A small-molecule ligand and the protein it binds are described below.
Small molecule (SMILES): Nc1cccc(SC[C@H]2CCC(=O)NC2=O)c1

Sequence of chain 1.A:
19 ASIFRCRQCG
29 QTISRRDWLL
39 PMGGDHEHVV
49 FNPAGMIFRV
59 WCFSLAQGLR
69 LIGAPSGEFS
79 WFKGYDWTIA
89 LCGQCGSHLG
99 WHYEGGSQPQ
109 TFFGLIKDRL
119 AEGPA

Binding-site contacts:
Ligand atom C5 contacts residue TYR101 of chain 1.A at 3.4 Å (hydrophobic).
Ligand atom C3 contacts residue PHE77 of chain 1.A at 3.5 Å (hydrophobic).
Ligand atom O1 contacts residue PHE77 of chain 1.A at 3.5 Å (h-bond).
Ligand atom O2 contacts residue PHE77 of chain 1.A at 3.8 Å.
Ligand atom N1 contacts residue TRP79 of chain 1.A at 3.3 Å.
Ligand atom O1 contacts residue PRO51 of chain 1.A at 3.5 Å.
Ligand atom C8 contacts residue PRO51 of chain 1.A at 3.9 Å (hydrophobic).
Ligand atom C4 contacts residue TRP85 of chain 1.A at 3.9 Å (hydrophobic).
Ligand atom C2 contacts residue TRP99 of chain 1.A at 4.2 Å (hydrophobic).
Ligand atom C7 contacts residue PRO51 of chain 1.A at 3.6 Å (hydrophobic).
Ligand atom O2 contacts residue TRP79 of chain 1.A at 3.0 Å (h-bond).
Ligand atom C9 contacts residue PRO51 of chain 1.A at 4.3 Å (hydrophobic).
Ligand atom C8 contacts residue ASN50 of chain 1.A at 3.9 Å.
Ligand atom C9 contacts residue ASN50 of chain 1.A at 3.9 Å.
Ligand atom O2 contacts residue SER78 of chain 1.A at 3.4 Å.
Ligand atom C5 contacts residue TRP85 of chain 1.A at 3.7 Å (hydrophobic).
Ligand atom C11 contacts residue PRO51 of chain 1.A at 3.9 Å (hydrophobic).
Ligand atom O2 contacts residue TYR101 of chain 1.A at 2.8 Å (h-bond).
Ligand atom N1 contacts residue PHE77 of chain 1.A at 2.8 Å (h-bond).
Ligand atom C12 contacts residue PRO51 of chain 1.A at 3.6 Å (hydrophobic).
Ligand atom C6 contacts residue ASN50 of chain 1.A at 4.0 Å.
Ligand atom S1 contacts residue TRP85 of chain 1.A at 3.8 Å.
Ligand atom N2 contacts residue PRO51 of chain 1.A at 4.1 Å.
Ligand atom S1 contacts residue PHE77 of chain 1.A at 4.3 Å.
Ligand atom N1 contacts residue SER78 of chain 1.A at 4.2 Å.
Ligand atom C2 contacts residue TRP79 of chain 1.A at 3.8 Å (hydrophobic).
Ligand atom O2 contacts residue TRP85 of chain 1.A at 3.9 Å.
Ligand atom C4 contacts residue TRP79 of chain 1.A at 3.3 Å (hydrophobic).
Ligand atom C4 contacts residue TYR101 of chain 1.A at 3.4 Å (hydrophobic).
Ligand atom C5 contacts residue TRP99 of chain 1.A at 3.7 Å (hydrophobic).
Ligand atom C1 contacts residue TRP99 of chain 1.A at 3.4 Å (hydrophobic).
Ligand atom C1 contacts residue TRP85 of chain 1.A at 3.5 Å (hydrophobic).
Ligand atom O1 contacts residue TRP79 of chain 1.A at 3.5 Å.
Ligand atom O1 contacts residue ASN50 of chain 1.A at 3.6 Å.
Ligand atom C4 contacts residue PHE77 of chain 1.A at 3.7 Å (hydrophobic).
Ligand atom C4 contacts residue SER78 of chain 1.A at 4.0 Å.
Ligand atom C5 contacts residue TRP79 of chain 1.A at 3.7 Å (hydrophobic).
Ligand atom C3 contacts residue TRP79 of chain 1.A at 3.4 Å (hydrophobic).
Ligand atom S1 contacts residue PRO51 of chain 1.A at 4.1 Å.
Ligand atom C12 contacts residue PHE77 of chain 1.A at 4.0 Å (hydrophobic).